Sequence of chain 43.T:
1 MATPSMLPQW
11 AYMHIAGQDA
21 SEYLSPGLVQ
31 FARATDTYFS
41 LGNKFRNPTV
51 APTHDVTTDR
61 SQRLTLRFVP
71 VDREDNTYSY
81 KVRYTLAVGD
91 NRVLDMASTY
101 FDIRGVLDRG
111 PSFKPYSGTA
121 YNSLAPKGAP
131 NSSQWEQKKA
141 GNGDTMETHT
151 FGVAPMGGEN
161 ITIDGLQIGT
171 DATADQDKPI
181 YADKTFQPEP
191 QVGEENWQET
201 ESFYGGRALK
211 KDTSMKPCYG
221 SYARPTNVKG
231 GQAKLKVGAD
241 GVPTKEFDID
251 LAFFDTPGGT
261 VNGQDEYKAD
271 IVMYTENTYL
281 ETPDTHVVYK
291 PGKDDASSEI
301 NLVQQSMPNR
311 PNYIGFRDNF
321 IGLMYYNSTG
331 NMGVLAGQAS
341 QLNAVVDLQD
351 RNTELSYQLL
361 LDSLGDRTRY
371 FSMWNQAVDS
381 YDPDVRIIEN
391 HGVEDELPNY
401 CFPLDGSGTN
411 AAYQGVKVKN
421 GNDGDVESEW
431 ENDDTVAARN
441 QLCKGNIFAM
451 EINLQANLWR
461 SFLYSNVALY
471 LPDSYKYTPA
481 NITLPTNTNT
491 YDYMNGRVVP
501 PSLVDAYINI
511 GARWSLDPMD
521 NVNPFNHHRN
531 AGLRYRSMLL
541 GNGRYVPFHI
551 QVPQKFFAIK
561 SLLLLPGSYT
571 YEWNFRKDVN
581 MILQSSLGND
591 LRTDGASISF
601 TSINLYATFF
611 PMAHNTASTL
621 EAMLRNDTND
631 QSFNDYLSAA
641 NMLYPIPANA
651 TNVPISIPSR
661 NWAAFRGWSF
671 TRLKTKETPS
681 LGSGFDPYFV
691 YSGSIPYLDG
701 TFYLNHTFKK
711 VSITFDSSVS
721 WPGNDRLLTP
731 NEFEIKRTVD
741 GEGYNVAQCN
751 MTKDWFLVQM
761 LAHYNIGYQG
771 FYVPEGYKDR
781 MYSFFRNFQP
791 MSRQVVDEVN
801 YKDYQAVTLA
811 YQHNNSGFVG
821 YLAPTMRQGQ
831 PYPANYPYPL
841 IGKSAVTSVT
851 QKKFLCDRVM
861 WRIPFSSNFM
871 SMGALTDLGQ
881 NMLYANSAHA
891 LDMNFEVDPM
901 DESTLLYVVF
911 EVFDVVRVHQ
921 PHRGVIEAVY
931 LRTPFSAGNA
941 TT

Binding-site contacts:
Ligand atom OD1 contacts residue ARG862 of chain 43.T at 3.1 Å.
Ligand atom N contacts residue SER871 of chain 43.T at 3.5 Å (h-bond).
Ligand atom CG1 contacts residue GLU911 of chain 43.T at 3.7 Å.
Ligand atom CG2 contacts residue LEU637 of chain 43.T at 3.8 Å (hydrophobic).
Ligand atom CE1 contacts residue ASN634 of chain 43.T at 3.4 Å.
Ligand atom O contacts residue ASN47 of chain 43.U at 3.3 Å (h-bond).
Ligand atom CB contacts residue PHE45 of chain 43.U at 3.3 Å (hydrophobic).
Ligand atom N contacts residue PHE45 of chain 43.U at 3.4 Å (h-bond).
Ligand atom CZ contacts residue PHE633 of chain 43.T at 3.7 Å (hydrophobic).
Ligand atom CD1 contacts residue SER21 of chain 43.U at 3.6 Å.
Ligand atom ND2 contacts residue ARG666 of chain 43.T at 3.4 Å (salt-bridge).
Ligand atom CA contacts residue PHE45 of chain 43.U at 3.6 Å (hydrophobic).
Ligand atom N contacts residue TYR636 of chain 43.T at 3.8 Å.
Ligand atom O contacts residue GLY42 of chain 43.U at 2.9 Å (h-bond).
Ligand atom O contacts residue GLU911 of chain 43.T at 3.1 Å (salt-bridge).
Ligand atom CB contacts residue GLY42 of chain 43.U at 3.7 Å.
Ligand atom CG2 contacts residue TYR636 of chain 43.T at 3.4 Å (hydrophobic).
Ligand atom CD1 contacts residue ASN634 of chain 43.T at 3.6 Å.
Ligand atom OD2 contacts residue SER871 of chain 43.T at 3.2 Å (h-bond).
Ligand atom N contacts residue GLY42 of chain 43.U at 3.2 Å (h-bond).
Ligand atom CZ contacts residue ASN634 of chain 43.T at 3.8 Å.
Ligand atom CA contacts residue GLY42 of chain 43.U at 3.6 Å.
Ligand atom O contacts residue ARG666 of chain 43.T at 3.1 Å (salt-bridge).
Ligand atom CD1 contacts residue LEU637 of chain 43.T at 3.7 Å (hydrophobic).
Ligand atom OD1 contacts residue ALA762 of chain 43.T at 3.5 Å.
Ligand atom O contacts residue ARG46 of chain 43.U at 3.5 Å (salt-bridge).
Ligand atom C contacts residue GLY42 of chain 43.U at 3.5 Å.
Ligand atom CA contacts residue TYR636 of chain 43.T at 3.7 Å (hydrophobic).
Ligand atom CB contacts residue GLY42 of chain 43.U at 3.5 Å.
Ligand atom N contacts residue ASN47 of chain 43.U at 3.8 Å.
Ligand atom O contacts residue TYR636 of chain 43.T at 3.1 Å (h-bond).
Ligand atom CD1 contacts residue ARG33 of chain 43.U at 3.8 Å.
Ligand atom OD1 contacts residue ALA874 of chain 43.T at 3.8 Å.
Ligand atom CD1 contacts residue ALA20 of chain 43.U at 3.7 Å (hydrophobic).
Ligand atom CA contacts residue GLU911 of chain 43.T at 3.8 Å.
Ligand atom N contacts residue ARG46 of chain 43.U at 3.5 Å (salt-bridge).
Ligand atom CA contacts residue ASN47 of chain 43.U at 3.8 Å.
Ligand atom C contacts residue GLU911 of chain 43.T at 3.3 Å.
Ligand atom O contacts residue TYR636 of chain 43.T at 3.5 Å (h-bond).
Ligand atom OD2 contacts residue PRO864 of chain 43.T at 3.7 Å.

Sequence of chain 43.U:
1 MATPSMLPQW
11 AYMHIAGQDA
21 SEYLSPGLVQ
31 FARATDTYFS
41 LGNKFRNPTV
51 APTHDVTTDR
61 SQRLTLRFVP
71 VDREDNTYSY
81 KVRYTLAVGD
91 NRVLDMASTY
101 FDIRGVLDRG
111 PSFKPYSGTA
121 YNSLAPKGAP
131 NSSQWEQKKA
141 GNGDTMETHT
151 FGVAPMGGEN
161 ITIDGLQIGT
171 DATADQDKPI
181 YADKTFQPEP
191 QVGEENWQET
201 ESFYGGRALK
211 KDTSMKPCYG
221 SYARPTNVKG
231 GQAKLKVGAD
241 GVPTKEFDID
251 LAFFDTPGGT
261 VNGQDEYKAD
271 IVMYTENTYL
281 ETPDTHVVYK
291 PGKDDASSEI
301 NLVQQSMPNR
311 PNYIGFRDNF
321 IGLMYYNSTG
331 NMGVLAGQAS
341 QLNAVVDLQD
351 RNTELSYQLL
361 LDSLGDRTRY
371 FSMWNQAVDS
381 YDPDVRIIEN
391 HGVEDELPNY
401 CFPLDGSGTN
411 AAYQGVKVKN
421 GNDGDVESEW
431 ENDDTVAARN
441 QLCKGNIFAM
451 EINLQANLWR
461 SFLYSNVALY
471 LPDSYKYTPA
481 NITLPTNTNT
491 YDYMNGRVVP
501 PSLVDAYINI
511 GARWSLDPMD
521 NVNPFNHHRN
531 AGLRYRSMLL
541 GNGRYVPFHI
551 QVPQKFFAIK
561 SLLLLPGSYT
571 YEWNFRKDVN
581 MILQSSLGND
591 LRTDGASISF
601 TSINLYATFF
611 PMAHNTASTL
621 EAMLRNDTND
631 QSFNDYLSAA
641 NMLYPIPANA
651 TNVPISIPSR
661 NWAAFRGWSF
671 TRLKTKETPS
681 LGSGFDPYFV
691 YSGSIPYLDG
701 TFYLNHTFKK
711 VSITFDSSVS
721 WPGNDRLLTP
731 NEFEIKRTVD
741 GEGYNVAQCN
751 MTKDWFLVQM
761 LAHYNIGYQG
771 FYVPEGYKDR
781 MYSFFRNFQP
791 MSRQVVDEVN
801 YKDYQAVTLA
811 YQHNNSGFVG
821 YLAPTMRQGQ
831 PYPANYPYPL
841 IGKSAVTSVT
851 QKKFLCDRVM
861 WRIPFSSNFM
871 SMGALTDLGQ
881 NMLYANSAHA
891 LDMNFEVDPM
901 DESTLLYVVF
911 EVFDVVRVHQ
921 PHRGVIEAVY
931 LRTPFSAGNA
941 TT

The small molecule below binds the protein below.
Small molecule (SMILES): CC[C@H](C)[C@H](NC(=O)[C@@H](N)CC(=O)O)C(=O)N[C@@H](CC(N)=O)C(=O)N[C@@H](Cc1ccccc1)C(=O)N[C@@H](CO)C(=O)N[C@@H](CO)C(=O)N[C@H](C=O)CC(C)C